A protein and the small-molecule ligand that binds it are described below.
Small molecule (SMILES): O=C(Nc1cccc(C(=O)Nc2ccc(S(=O)(=O)O)c3cc(S(=O)(=O)O)cc(S(=O)(=O)O)c23)c1)Nc1cccc(C(=O)Nc2ccc(S(=O)(=O)O)c3cc(S(=O)(=O)O)cc(S(=O)(=O)O)c23)c1

Binding-site contacts:
Ligand atom CAX contacts residue CYS78 of chain 1.A at 3.6 Å (hydrophobic).
Ligand atom OAO contacts residue ASN101 of chain 1.C at 3.2 Å (h-bond).
Ligand atom CCC contacts residue HIS79 of chain 1.C at 3.6 Å.
Ligand atom OAB contacts residue PRO100 of chain 1.A at 3.4 Å.
Ligand atom OAT contacts residue HIS79 of chain 1.C at 3.7 Å.
Ligand atom CBT contacts residue CYS78 of chain 1.C at 3.8 Å (hydrophobic).
Ligand atom CBH contacts residue HIS79 of chain 1.C at 3.7 Å.
Ligand atom CAV contacts residue CYS78 of chain 1.A at 3.4 Å (hydrophobic).
Ligand atom CBP contacts residue CYS78 of chain 1.C at 3.5 Å (hydrophobic).
Ligand atom OAS contacts residue ARG74 of chain 1.A at 3.4 Å (salt-bridge).
Ligand atom CBQ contacts residue ASN101 of chain 1.A at 3.8 Å.
Ligand atom CBD contacts residue ARG74 of chain 1.C at 3.5 Å.
Ligand atom OAU contacts residue HIS79 of chain 1.A at 3.3 Å (h-bond).
Ligand atom CBY contacts residue ASN101 of chain 1.A at 3.5 Å.
Ligand atom CBB contacts residue PRO100 of chain 1.A at 3.7 Å (hydrophobic).
Ligand atom CAY contacts residue CYS78 of chain 1.C at 3.6 Å (hydrophobic).
Ligand atom NBM contacts residue CYS78 of chain 1.C at 2.9 Å (h-bond).
Ligand atom NBL contacts residue CYS78 of chain 1.C at 3.2 Å (h-bond).
Ligand atom OAC contacts residue PRO100 of chain 1.C at 3.3 Å.
Ligand atom CCG contacts residue ASN101 of chain 1.A at 3.7 Å.
Ligand atom OAB contacts residue SER99 of chain 1.A at 3.4 Å.
Ligand atom CBC contacts residue PRO100 of chain 1.C at 3.5 Å (hydrophobic).
Ligand atom CCD contacts residue HIS79 of chain 1.A at 3.6 Å.
Ligand atom CBE contacts residue PRO100 of chain 1.C at 3.8 Å (hydrophobic).
Ligand atom OAC contacts residue SER99 of chain 1.C at 3.4 Å.
Ligand atom CBB contacts residue ARG74 of chain 1.C at 3.6 Å.
Ligand atom OAD contacts residue HIS79 of chain 1.C at 3.6 Å.
Ligand atom OAK contacts residue ARG74 of chain 1.A at 3.5 Å.
Ligand atom OAA contacts residue CYS78 of chain 1.A at 3.4 Å (h-bond).
Ligand atom OAM contacts residue ASN101 of chain 1.A at 3.1 Å (h-bond).
Ligand atom SCM contacts residue HIS79 of chain 1.C at 3.7 Å.
Ligand atom CCH contacts residue HIS79 of chain 1.A at 3.5 Å.
Ligand atom CBI contacts residue HIS79 of chain 1.A at 3.5 Å.
Ligand atom OAL contacts residue HIS79 of chain 1.C at 3.1 Å.
Ligand atom CCF contacts residue HIS79 of chain 1.A at 3.7 Å.
Ligand atom NBN contacts residue ASN101 of chain 1.A at 3.8 Å.
Ligand atom OAB contacts residue ASN101 of chain 1.A at 3.1 Å (h-bond).
Ligand atom CBE contacts residue ARG74 of chain 1.A at 3.6 Å.
Ligand atom CBA contacts residue ASN101 of chain 1.C at 3.7 Å.
Ligand atom OAC contacts residue ASN101 of chain 1.C at 3.0 Å (h-bond).

Sequence of chain 1.A:
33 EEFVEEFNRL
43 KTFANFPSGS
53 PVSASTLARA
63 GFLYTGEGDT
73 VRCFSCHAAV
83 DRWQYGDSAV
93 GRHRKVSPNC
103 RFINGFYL

Sequence of chain 1.C:
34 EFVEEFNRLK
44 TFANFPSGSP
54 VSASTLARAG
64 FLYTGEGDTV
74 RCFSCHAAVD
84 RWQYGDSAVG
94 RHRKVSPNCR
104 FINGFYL